Sequence of chain 48.D:
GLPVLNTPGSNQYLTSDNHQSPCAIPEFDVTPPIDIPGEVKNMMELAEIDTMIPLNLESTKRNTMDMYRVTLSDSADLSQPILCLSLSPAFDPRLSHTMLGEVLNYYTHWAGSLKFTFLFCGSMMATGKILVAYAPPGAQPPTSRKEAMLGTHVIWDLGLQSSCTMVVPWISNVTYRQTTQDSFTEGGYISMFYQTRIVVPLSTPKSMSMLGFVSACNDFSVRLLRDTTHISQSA

Sequence of chain 48.B:
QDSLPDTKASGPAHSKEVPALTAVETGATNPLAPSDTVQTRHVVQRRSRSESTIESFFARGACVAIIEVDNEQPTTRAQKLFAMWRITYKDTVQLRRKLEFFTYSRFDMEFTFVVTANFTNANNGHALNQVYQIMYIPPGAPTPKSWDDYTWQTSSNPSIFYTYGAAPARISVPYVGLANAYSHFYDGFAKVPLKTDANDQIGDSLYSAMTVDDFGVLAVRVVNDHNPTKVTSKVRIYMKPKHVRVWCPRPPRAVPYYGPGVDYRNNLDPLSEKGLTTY

Sequence of chain 49.D:
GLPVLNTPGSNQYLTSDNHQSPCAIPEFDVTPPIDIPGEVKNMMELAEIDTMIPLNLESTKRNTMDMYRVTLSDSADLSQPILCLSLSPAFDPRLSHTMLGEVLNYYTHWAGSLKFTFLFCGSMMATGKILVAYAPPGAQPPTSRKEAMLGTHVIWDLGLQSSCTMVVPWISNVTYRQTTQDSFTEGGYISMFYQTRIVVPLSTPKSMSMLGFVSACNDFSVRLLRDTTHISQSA

Binding-site contacts:
Ligand atom O1A contacts residue PHE135 of chain 48.B at 3.8 Å.
Ligand atom O1 contacts residue TYR111 of chain 48.B at 3.5 Å.
Ligand atom C5B contacts residue LEU240 of chain 48.B at 3.5 Å (hydrophobic).
Ligand atom C4A contacts residue PRO180 of chain 48.B at 3.3 Å (hydrophobic).
Ligand atom C5 contacts residue TYR111 of chain 48.B at 3.8 Å (hydrophobic).
Ligand atom N2 contacts residue TYR111 of chain 48.B at 3.1 Å.
Ligand atom C4B contacts residue TYR158 of chain 48.B at 3.8 Å (hydrophobic).
Ligand atom O1 contacts residue PHE129 of chain 48.B at 3.8 Å.
Ligand atom C2A contacts residue TYR158 of chain 48.B at 3.9 Å (hydrophobic).
Ligand atom C5A contacts residue ILE182 of chain 48.B at 3.5 Å (hydrophobic).
Ligand atom C2A contacts residue ILE193 of chain 48.B at 3.9 Å (hydrophobic).
Ligand atom C4B contacts residue ILE193 of chain 48.B at 3.8 Å (hydrophobic).
Ligand atom O1B contacts residue ILE109 of chain 48.B at 3.8 Å.
Ligand atom N3A contacts residue PRO180 of chain 48.B at 3.7 Å.
Ligand atom O1 contacts residue TYR204 of chain 48.B at 3.6 Å.
Ligand atom C4 contacts residue PHE237 of chain 48.B at 3.1 Å (hydrophobic).
Ligand atom C31 contacts residue TYR111 of chain 48.B at 3.7 Å (hydrophobic).
Ligand atom C6B contacts residue PHE133 of chain 48.B at 3.5 Å (hydrophobic).
Ligand atom C2B contacts residue VAL195 of chain 48.B at 3.9 Å (hydrophobic).
Ligand atom C7C contacts residue TYR158 of chain 48.B at 3.8 Å (hydrophobic).
Ligand atom C4C contacts residue PHE237 of chain 48.B at 3.6 Å (hydrophobic).
Ligand atom C6C contacts residue VAL198 of chain 48.B at 3.9 Å (hydrophobic).
Ligand atom C3 contacts residue PHE237 of chain 48.B at 3.7 Å (hydrophobic).
Ligand atom C2B contacts residue TYR158 of chain 48.B at 3.5 Å (hydrophobic).
Ligand atom C5B contacts residue ILE193 of chain 48.B at 3.9 Å (hydrophobic).
Ligand atom N3A contacts residue ALA24 of chain 48.D at 3.9 Å.
Ligand atom C5A contacts residue ILE156 of chain 48.B at 3.2 Å (hydrophobic).
Ligand atom C4A contacts residue ILE182 of chain 48.B at 3.9 Å (hydrophobic).
Ligand atom C5C contacts residue VAL195 of chain 48.B at 3.8 Å (hydrophobic).
Ligand atom C4 contacts residue TYR111 of chain 48.B at 3.6 Å (hydrophobic).
Ligand atom C31 contacts residue PHE237 of chain 48.B at 3.8 Å (hydrophobic).
Ligand atom C4A contacts residue SER181 of chain 48.B at 3.8 Å.
Ligand atom O1B contacts residue PHE133 of chain 48.B at 3.9 Å.
Ligand atom C4C contacts residue VAL198 of chain 48.B at 3.8 Å (hydrophobic).
Ligand atom C6C contacts residue PHE237 of chain 48.B at 3.9 Å (hydrophobic).
Ligand atom C3B contacts residue TYR158 of chain 48.B at 3.4 Å (hydrophobic).
Ligand atom N3A contacts residue TYR158 of chain 48.B at 3.7 Å.
Ligand atom C3 contacts residue TYR111 of chain 48.B at 3.2 Å (hydrophobic).
Ligand atom N2 contacts residue TYR204 of chain 48.B at 3.8 Å.
Ligand atom C2C contacts residue PHE237 of chain 48.B at 3.8 Å (hydrophobic).

This protein binds this small molecule.
Small molecule (SMILES): Cc1cc(CCCCCCCOc2ccc(C3=NCCO3)cc2)on1